Sequence of chain 1.A:
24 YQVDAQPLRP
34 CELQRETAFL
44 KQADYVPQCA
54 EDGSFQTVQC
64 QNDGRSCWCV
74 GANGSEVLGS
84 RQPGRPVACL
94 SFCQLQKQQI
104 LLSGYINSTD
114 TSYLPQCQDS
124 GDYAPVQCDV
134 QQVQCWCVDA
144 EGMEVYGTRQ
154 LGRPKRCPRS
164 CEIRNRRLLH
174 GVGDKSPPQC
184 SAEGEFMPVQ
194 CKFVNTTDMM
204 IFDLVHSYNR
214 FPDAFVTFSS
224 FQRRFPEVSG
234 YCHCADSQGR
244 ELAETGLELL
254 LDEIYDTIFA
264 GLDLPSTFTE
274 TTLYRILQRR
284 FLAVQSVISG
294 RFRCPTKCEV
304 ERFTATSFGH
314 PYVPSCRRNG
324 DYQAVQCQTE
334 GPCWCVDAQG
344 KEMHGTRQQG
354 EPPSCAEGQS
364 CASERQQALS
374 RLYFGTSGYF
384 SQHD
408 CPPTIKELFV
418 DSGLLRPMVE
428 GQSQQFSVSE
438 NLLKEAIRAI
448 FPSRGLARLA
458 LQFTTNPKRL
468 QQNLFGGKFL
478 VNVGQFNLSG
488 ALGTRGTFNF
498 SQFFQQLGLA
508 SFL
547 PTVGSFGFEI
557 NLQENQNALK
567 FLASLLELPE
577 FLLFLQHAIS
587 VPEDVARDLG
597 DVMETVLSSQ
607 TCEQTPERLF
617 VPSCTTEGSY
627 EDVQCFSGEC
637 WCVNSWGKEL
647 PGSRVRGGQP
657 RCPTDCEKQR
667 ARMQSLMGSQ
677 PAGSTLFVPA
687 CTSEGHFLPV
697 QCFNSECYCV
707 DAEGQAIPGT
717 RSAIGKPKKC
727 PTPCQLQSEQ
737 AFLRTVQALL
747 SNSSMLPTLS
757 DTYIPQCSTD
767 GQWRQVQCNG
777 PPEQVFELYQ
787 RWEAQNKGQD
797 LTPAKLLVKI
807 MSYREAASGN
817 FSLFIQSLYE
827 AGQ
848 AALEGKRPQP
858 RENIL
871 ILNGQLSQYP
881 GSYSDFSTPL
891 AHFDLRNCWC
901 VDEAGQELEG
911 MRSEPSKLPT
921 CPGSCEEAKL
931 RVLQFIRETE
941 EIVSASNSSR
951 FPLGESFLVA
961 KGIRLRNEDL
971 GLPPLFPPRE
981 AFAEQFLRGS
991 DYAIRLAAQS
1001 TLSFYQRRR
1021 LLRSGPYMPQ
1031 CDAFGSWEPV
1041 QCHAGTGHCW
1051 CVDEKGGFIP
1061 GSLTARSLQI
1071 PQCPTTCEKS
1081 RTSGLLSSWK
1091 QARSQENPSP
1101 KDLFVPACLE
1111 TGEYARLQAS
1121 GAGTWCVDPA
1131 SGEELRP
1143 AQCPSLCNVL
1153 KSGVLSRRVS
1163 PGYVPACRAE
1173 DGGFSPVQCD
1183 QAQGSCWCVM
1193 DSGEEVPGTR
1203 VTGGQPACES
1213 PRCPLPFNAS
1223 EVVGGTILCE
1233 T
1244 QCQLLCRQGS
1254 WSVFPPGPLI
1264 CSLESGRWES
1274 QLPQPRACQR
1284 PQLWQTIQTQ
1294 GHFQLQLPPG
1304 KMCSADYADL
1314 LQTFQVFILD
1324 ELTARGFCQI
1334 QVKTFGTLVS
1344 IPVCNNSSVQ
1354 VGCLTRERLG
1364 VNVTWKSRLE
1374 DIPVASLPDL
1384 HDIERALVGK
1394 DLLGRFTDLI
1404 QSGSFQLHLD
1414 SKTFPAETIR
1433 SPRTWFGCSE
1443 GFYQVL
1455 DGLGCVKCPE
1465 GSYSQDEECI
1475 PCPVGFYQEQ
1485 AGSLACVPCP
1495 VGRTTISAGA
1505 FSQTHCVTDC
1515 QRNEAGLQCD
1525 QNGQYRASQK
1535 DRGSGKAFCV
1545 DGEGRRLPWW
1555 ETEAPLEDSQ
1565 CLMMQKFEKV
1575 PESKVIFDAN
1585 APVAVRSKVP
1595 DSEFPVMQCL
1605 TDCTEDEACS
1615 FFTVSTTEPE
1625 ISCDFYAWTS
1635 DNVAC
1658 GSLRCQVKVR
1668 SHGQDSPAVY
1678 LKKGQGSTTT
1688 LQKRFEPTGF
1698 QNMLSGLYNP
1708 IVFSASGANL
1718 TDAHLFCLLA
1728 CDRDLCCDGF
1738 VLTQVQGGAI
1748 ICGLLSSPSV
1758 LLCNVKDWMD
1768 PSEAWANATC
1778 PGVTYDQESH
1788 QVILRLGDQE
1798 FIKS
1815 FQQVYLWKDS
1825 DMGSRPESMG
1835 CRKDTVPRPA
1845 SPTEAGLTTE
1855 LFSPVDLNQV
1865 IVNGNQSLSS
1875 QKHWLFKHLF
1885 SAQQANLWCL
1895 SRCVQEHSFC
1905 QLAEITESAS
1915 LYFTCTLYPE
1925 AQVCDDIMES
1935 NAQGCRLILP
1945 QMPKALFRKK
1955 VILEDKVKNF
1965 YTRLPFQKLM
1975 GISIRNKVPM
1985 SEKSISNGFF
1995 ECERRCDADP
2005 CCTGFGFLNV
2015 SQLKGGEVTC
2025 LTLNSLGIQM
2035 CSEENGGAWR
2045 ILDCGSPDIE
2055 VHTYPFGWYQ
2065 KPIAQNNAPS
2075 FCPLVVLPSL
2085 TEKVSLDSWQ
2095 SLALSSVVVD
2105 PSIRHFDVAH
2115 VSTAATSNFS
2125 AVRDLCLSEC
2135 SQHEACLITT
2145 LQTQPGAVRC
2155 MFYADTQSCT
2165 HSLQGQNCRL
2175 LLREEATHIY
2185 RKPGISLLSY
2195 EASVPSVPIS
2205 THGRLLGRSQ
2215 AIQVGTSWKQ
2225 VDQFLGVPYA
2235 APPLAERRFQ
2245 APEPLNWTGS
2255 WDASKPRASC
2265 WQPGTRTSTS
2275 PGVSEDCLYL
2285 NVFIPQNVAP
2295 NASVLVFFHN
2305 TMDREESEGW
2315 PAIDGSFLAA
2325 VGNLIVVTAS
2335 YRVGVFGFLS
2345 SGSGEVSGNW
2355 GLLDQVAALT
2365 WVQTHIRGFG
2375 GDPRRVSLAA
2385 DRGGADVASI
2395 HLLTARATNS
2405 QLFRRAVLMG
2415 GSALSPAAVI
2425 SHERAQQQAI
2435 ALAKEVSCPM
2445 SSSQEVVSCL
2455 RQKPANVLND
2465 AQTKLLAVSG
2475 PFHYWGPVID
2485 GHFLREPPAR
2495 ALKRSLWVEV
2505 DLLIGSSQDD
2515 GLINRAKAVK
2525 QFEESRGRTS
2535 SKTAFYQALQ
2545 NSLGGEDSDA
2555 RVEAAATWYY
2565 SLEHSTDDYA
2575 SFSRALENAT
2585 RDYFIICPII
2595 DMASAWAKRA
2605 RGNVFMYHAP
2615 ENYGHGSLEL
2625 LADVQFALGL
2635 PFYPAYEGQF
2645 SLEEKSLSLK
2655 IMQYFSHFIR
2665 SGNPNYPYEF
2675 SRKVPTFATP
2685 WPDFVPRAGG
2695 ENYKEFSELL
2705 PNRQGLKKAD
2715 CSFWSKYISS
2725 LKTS

This small molecule binds to this protein.
Small molecule (SMILES): CC(=O)N[C@@H]1[C@@H](O)[C@H](O)[C@@H](CO)O[C@H]1O

Binding-site contacts:
Ligand atom C8 contacts residue ASN1869 of chain 1.A at 4.4 Å.
Ligand atom C2 contacts residue ASN1869 of chain 1.A at 2.4 Å.
Ligand atom O5 contacts residue ASN1869 of chain 1.A at 2.4 Å (h-bond).
Ligand atom N2 contacts residue ASN1869 of chain 1.A at 2.9 Å (h-bond).
Ligand atom C3 contacts residue ASN1869 of chain 1.A at 3.8 Å.
Ligand atom C7 contacts residue ASN1869 of chain 1.A at 3.2 Å.
Ligand atom C5 contacts residue ASN1869 of chain 1.A at 3.7 Å.
Ligand atom C4 contacts residue ASN1869 of chain 1.A at 4.2 Å.
Ligand atom C1 contacts residue ASN1869 of chain 1.A at 1.4 Å.
Ligand atom O7 contacts residue ASN1869 of chain 1.A at 3.2 Å (h-bond).